Sequence of chain 1.C:
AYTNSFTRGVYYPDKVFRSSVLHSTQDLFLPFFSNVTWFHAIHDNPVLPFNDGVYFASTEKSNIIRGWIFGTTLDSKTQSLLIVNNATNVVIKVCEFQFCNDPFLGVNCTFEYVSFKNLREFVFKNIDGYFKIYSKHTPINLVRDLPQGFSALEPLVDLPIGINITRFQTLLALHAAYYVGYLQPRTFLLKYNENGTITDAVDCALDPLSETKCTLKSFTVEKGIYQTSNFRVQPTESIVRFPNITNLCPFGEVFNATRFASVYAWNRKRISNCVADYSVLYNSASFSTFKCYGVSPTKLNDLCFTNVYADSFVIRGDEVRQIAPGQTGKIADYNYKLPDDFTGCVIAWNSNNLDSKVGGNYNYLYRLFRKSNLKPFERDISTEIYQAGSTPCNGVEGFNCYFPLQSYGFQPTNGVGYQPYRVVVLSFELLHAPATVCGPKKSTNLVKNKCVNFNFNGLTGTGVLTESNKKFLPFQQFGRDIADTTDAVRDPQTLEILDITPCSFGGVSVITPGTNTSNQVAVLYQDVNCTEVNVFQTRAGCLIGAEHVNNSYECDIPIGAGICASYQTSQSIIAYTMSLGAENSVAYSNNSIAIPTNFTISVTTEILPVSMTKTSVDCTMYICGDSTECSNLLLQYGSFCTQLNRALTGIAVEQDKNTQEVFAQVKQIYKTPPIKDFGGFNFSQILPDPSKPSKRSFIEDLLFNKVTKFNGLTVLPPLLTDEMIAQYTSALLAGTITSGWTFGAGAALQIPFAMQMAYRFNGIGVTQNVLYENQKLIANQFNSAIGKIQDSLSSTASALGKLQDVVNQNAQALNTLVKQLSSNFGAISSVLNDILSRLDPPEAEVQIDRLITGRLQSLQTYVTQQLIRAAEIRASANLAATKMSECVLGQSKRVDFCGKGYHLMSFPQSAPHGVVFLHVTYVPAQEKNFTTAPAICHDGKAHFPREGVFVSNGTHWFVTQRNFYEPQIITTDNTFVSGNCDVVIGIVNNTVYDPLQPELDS

Binding-site contacts:
Ligand atom C7 contacts residue ASN603 of chain 1.C at 3.3 Å.
Ligand atom C1 contacts residue ASN603 of chain 1.C at 1.4 Å.
Ligand atom C4 contacts residue ASN603 of chain 1.C at 4.2 Å.
Ligand atom C2 contacts residue ASN603 of chain 1.C at 2.5 Å.
Ligand atom O5 contacts residue ASN603 of chain 1.C at 2.4 Å (h-bond).
Ligand atom C5 contacts residue ASN603 of chain 1.C at 3.7 Å.
Ligand atom O7 contacts residue ASN603 of chain 1.C at 3.4 Å (h-bond).
Ligand atom N2 contacts residue ASN603 of chain 1.C at 2.9 Å (h-bond).
Ligand atom C3 contacts residue ASN603 of chain 1.C at 3.8 Å.
Ligand atom C8 contacts residue ASN603 of chain 1.C at 4.4 Å.

A protein and the small-molecule ligand that binds it are described below.
Small molecule (SMILES): CC(=O)N[C@@H]1[C@@H](O)[C@H](O)[C@@H](CO)O[C@H]1O